Sequence of chain 23.A:
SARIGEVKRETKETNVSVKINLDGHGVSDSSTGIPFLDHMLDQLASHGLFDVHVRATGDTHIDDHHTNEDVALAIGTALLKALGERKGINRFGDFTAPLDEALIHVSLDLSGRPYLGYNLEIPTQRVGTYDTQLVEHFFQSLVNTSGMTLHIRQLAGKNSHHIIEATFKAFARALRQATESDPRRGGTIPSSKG

This protein binds this small molecule.
Small molecule (SMILES): O=P(O)(O)C[C@H](O)Cn1cncn1

Sequence of chain 14.A:
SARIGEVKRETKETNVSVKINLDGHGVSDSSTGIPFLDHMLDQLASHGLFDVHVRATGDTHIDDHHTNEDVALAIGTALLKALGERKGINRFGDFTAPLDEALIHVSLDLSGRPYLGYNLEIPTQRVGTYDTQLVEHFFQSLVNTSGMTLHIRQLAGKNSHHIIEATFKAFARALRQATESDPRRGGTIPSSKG

Binding-site contacts:
Ligand atom O13 contacts residue 5DL1 of chain 24.D at 0.7 Å (h-bond).
Ligand atom O10 contacts residue LYS175 of chain 23.A at 2.6 Å (salt-bridge).
Ligand atom C5 contacts residue 5DL1 of chain 24.D at 0.3 Å.
Ligand atom C5 contacts residue MN1 of chain 24.B at 3.2 Å.
Ligand atom O11 contacts residue 5DL1 of chain 24.D at 0.3 Å (h-bond).
Ligand atom O11 contacts residue SER197 of chain 24.A at 2.7 Å (h-bond).
Ligand atom C6 contacts residue EDO1 of chain 14.J at 2.7 Å.
Ligand atom C7 contacts residue MN1 of chain 24.B at 3.3 Å.
Ligand atom N4 contacts residue HIS71 of chain 14.A at 3.1 Å (h-bond).
Ligand atom O13 contacts residue GLU171 of chain 23.A at 2.7 Å (salt-bridge).
Ligand atom N1 contacts residue 5DL1 of chain 24.D at 0.4 Å (h-bond).
Ligand atom C8 contacts residue 5DL1 of chain 24.D at 0.3 Å.
Ligand atom O12 contacts residue LYS199 of chain 24.A at 2.7 Å (salt-bridge).
Ligand atom O13 contacts residue GLU19 of chain 14.A at 3.2 Å (salt-bridge).
Ligand atom N4 contacts residue MN1 of chain 24.C at 2.3 Å.
Ligand atom N1 contacts residue MN1 of chain 24.B at 2.2 Å.
Ligand atom N4 contacts residue GLU75 of chain 14.A at 3.2 Å (salt-bridge).
Ligand atom N1 contacts residue HIS72 of chain 14.A at 3.1 Å (h-bond).
Ligand atom O10 contacts residue 5DL1 of chain 24.D at 0.5 Å (h-bond).
Ligand atom C6 contacts residue 5DL1 of chain 24.D at 1.1 Å.
Ligand atom O13 contacts residue MN1 of chain 24.B at 2.2 Å.
Ligand atom N2 contacts residue 5DL1 of chain 24.D at 0.8 Å (h-bond).
Ligand atom C5 contacts residue HIS167 of chain 23.A at 3.3 Å.
Ligand atom O10 contacts residue ARG119 of chain 24.A at 3.1 Å (salt-bridge).
Ligand atom N1 contacts residue HIS167 of chain 23.A at 3.3 Å (h-bond).
Ligand atom C7 contacts residue 5DL1 of chain 24.D at 0.5 Å.
Ligand atom O11 contacts residue ARG97 of chain 24.A at 2.9 Å (salt-bridge).
Ligand atom N1 contacts residue GLU171 of chain 23.A at 3.3 Å (salt-bridge).
Ligand atom C7 contacts residue GLU171 of chain 23.A at 3.0 Å.
Ligand atom O13 contacts residue HIS45 of chain 23.A at 3.2 Å (h-bond).
Ligand atom O12 contacts residue 5DL1 of chain 24.D at 0.1 Å (h-bond).
Ligand atom N2 contacts residue EDO1 of chain 14.J at 2.9 Å.
Ligand atom C3 contacts residue EDO1 of chain 14.J at 2.9 Å.
Ligand atom C3 contacts residue MN1 of chain 24.C at 3.2 Å.
Ligand atom O12 contacts residue ARG119 of chain 24.A at 2.9 Å (salt-bridge).
Ligand atom N4 contacts residue 5DL1 of chain 24.D at 0.1 Å (h-bond).
Ligand atom O10 contacts residue ARG97 of chain 24.A at 3.2 Å (salt-bridge).
Ligand atom C3 contacts residue 5DL1 of chain 24.D at 0.6 Å.
Ligand atom P9 contacts residue 5DL1 of chain 24.D at 0.2 Å.
Ligand atom C5 contacts residue HIS71 of chain 14.A at 3.3 Å.

Sequence of chain 24.A:
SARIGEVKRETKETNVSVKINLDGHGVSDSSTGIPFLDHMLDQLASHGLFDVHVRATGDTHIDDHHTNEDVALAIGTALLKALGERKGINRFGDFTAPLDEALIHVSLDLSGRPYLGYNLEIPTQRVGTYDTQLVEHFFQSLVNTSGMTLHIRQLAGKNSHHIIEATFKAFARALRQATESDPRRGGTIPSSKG